Binding-site contacts:
Ligand atom C5 contacts residue ASN471 of chain 1.A at 3.7 Å.
Ligand atom N2 contacts residue ASN471 of chain 1.A at 2.8 Å (h-bond).
Ligand atom O6 contacts residue ASN471 of chain 1.A at 4.5 Å.
Ligand atom C2 contacts residue ASN471 of chain 1.A at 2.5 Å.
Ligand atom O5 contacts residue ASN471 of chain 1.A at 2.3 Å (h-bond).
Ligand atom C3 contacts residue ASN471 of chain 1.A at 3.8 Å.
Ligand atom C4 contacts residue ASN471 of chain 1.A at 4.2 Å.
Ligand atom C7 contacts residue ASN471 of chain 1.A at 3.6 Å.
Ligand atom C8 contacts residue ASN471 of chain 1.A at 3.9 Å.
Ligand atom C1 contacts residue ASN471 of chain 1.A at 1.4 Å.

The small molecule below binds the protein below.
Small molecule (SMILES): CC(=O)N[C@@H]1[C@@H](O)[C@H](O)[C@@H](CO)O[C@H]1O

Sequence of chain 1.A:
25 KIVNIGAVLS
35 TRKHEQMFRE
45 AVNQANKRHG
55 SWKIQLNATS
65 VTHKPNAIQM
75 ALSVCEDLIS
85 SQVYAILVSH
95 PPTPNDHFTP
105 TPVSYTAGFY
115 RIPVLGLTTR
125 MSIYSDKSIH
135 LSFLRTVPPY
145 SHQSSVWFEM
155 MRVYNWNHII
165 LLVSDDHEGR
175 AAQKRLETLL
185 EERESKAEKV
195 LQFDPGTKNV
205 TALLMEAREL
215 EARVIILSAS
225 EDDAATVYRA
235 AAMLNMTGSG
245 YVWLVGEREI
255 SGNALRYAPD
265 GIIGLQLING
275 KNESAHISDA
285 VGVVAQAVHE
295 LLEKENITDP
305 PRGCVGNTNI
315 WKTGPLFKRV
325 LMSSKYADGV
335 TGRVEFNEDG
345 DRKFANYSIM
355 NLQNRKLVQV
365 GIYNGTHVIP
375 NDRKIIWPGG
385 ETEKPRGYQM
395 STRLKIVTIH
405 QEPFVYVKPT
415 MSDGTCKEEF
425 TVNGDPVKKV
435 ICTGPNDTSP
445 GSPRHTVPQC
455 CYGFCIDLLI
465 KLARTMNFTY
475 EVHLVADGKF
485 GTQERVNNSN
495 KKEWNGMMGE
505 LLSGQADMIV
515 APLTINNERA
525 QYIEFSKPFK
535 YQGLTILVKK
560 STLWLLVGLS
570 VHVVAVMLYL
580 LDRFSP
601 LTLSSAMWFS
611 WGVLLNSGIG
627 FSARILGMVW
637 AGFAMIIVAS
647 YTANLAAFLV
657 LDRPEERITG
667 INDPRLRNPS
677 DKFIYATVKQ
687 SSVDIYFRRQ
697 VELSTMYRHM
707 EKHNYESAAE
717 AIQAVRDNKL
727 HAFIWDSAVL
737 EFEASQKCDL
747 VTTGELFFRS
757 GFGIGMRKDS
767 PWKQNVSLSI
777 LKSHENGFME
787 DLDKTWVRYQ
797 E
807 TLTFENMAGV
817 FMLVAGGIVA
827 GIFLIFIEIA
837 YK